Sequence of chain 1.C:
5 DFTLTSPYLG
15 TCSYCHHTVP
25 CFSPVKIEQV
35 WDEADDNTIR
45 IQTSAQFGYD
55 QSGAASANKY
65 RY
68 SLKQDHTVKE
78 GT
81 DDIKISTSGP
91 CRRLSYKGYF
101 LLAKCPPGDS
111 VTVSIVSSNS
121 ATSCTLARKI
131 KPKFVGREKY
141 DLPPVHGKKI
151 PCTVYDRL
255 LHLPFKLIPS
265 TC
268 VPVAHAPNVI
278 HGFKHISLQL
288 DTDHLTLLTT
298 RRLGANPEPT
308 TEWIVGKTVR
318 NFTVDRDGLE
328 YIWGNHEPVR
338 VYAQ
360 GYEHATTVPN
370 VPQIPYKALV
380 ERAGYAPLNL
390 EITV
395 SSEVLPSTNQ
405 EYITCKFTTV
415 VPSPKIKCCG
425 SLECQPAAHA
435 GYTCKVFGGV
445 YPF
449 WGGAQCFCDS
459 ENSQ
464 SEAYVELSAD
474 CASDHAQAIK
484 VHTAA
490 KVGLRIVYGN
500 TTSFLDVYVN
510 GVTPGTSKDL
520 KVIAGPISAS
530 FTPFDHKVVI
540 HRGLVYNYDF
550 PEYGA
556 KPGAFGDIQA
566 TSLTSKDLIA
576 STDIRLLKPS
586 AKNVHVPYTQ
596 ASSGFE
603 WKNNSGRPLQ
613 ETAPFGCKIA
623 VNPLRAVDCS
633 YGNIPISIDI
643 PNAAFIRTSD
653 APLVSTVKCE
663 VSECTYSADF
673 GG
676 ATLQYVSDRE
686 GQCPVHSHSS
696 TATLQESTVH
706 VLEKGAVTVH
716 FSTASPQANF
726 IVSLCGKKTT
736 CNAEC

Binding-site contacts:
Ligand atom C1 contacts residue HIS282 of chain 1.C at 4.1 Å.
Ligand atom C8 contacts residue ASN318 of chain 1.C at 4.4 Å.
Ligand atom C3 contacts residue ASN318 of chain 1.C at 3.9 Å.
Ligand atom C6 contacts residue HIS282 of chain 1.C at 3.7 Å.
Ligand atom O6 contacts residue HIS282 of chain 1.C at 3.4 Å.
Ligand atom C1 contacts residue SER284 of chain 1.C at 3.9 Å.
Ligand atom C5 contacts residue ASN318 of chain 1.C at 3.6 Å.
Ligand atom C7 contacts residue ASN318 of chain 1.C at 3.3 Å.
Ligand atom C4 contacts residue ASN318 of chain 1.C at 4.3 Å.
Ligand atom C5 contacts residue HIS282 of chain 1.C at 4.1 Å.
Ligand atom O5 contacts residue SER284 of chain 1.C at 4.2 Å.
Ligand atom C5 contacts residue SER284 of chain 1.C at 4.1 Å.
Ligand atom C2 contacts residue ASN318 of chain 1.C at 2.5 Å.
Ligand atom N2 contacts residue VAL316 of chain 1.C at 4.3 Å.
Ligand atom N2 contacts residue ASN318 of chain 1.C at 3.0 Å (h-bond).
Ligand atom O5 contacts residue HIS282 of chain 1.C at 3.1 Å (h-bond).
Ligand atom O7 contacts residue ASN318 of chain 1.C at 3.2 Å (h-bond).
Ligand atom C1 contacts residue ASN318 of chain 1.C at 1.4 Å.
Ligand atom O5 contacts residue ASN318 of chain 1.C at 2.3 Å (h-bond).

The protein below binds the small molecule below.
Small molecule (SMILES): CC(=O)N[C@H]1[C@H](O[C@H]2[C@H](O)[C@@H](NC(C)=O)CO[C@@H]2CO)O[C@H](CO)[C@@H](O[C@@H]2O[C@H](CO)[C@@H](O)[C@H](O[C@H]3O[C@H](CO)[C@@H](O)[C@H](O)[C@@H]3O)[C@@H]2O)[C@@H]1O